Binding-site contacts:
Ligand atom C4 contacts residue GLU499 of chain 1.B at 3.1 Å.
Ligand atom O6 contacts residue GLU499 of chain 1.B at 3.2 Å (salt-bridge).
Ligand atom C2 contacts residue ASN286 of chain 1.B at 4.3 Å.
Ligand atom C6 contacts residue TYR481 of chain 1.B at 3.8 Å (hydrophobic).
Ligand atom O7 contacts residue ACO1 of chain 1.TA at 3.1 Å (h-bond).
Ligand atom O3 contacts residue HIS297 of chain 1.B at 4.1 Å.
Ligand atom O3 contacts residue GLU499 of chain 1.B at 3.5 Å (salt-bridge).
Ligand atom O1 contacts residue ASN286 of chain 1.B at 2.6 Å (h-bond).
Ligand atom O7 contacts residue ASN286 of chain 1.B at 2.5 Å (h-bond).
Ligand atom C7 contacts residue HIS297 of chain 1.B at 3.9 Å.
Ligand atom O3 contacts residue LYS563 of chain 1.B at 2.8 Å (salt-bridge).
Ligand atom C8 contacts residue ALA306 of chain 1.B at 3.4 Å (hydrophobic).
Ligand atom C8 contacts residue VAL309 of chain 1.B at 3.5 Å (hydrophobic).
Ligand atom C3 contacts residue HIS297 of chain 1.B at 3.4 Å.
Ligand atom O4 contacts residue GLU499 of chain 1.B at 2.8 Å (salt-bridge).
Ligand atom O6 contacts residue ARG372 of chain 1.B at 3.4 Å (salt-bridge).
Ligand atom C7 contacts residue ASN286 of chain 1.B at 3.2 Å.
Ligand atom C3 contacts residue GLU499 of chain 1.B at 3.9 Å.
Ligand atom C6 contacts residue GLU499 of chain 1.B at 4.3 Å.
Ligand atom C4 contacts residue VAL376 of chain 1.B at 4.2 Å (hydrophobic).
Ligand atom C8 contacts residue VAL285 of chain 1.B at 4.1 Å (hydrophobic).
Ligand atom C2 contacts residue ACO1 of chain 1.TA at 3.9 Å.
Ligand atom O4 contacts residue LYS563 of chain 1.B at 3.4 Å (salt-bridge).
Ligand atom C1 contacts residue HIS297 of chain 1.B at 3.9 Å.
Ligand atom C6 contacts residue ARG372 of chain 1.B at 4.2 Å.
Ligand atom O3 contacts residue PHE310 of chain 1.B at 3.8 Å.
Ligand atom C8 contacts residue ASN286 of chain 1.B at 3.8 Å.
Ligand atom O4 contacts residue PRO498 of chain 1.B at 3.5 Å.
Ligand atom O1 contacts residue ACO1 of chain 1.TA at 3.8 Å.
Ligand atom O7 contacts residue MET282 of chain 1.B at 4.1 Å.
Ligand atom N2 contacts residue HIS297 of chain 1.B at 3.1 Å (h-bond).
Ligand atom N2 contacts residue ASN286 of chain 1.B at 4.0 Å.
Ligand atom N2 contacts residue ACO1 of chain 1.TA at 4.0 Å.
Ligand atom C1 contacts residue ASN286 of chain 1.B at 3.6 Å.
Ligand atom C7 contacts residue ACO1 of chain 1.TA at 3.8 Å.
Ligand atom C3 contacts residue LYS563 of chain 1.B at 3.4 Å.
Ligand atom C2 contacts residue HIS297 of chain 1.B at 3.6 Å.
Ligand atom C8 contacts residue HIS297 of chain 1.B at 3.9 Å.
Ligand atom O6 contacts residue VAL376 of chain 1.B at 4.1 Å.
Ligand atom C4 contacts residue LYS563 of chain 1.B at 4.0 Å.

Sequence of chain 1.B:
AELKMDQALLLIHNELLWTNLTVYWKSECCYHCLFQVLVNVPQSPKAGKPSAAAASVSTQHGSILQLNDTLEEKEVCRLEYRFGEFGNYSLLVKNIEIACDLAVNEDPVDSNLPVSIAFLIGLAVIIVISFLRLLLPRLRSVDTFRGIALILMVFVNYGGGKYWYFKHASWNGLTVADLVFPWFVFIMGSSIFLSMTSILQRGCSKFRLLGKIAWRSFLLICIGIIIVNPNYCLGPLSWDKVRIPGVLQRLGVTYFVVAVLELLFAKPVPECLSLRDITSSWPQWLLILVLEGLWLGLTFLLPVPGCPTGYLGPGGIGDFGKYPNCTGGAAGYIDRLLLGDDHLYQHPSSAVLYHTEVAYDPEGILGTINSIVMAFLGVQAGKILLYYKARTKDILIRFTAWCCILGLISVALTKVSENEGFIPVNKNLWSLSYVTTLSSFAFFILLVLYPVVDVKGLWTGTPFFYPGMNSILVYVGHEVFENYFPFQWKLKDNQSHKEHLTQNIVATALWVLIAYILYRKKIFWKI

This small molecule binds to this protein.
Small molecule (SMILES): CC(=O)N[C@@H]1[C@@H](O)[C@H](O)[C@@H](CO)O[C@H]1O